Binding-site contacts:
Ligand atom C4 contacts residue ASN622 of chain 1.A at 4.3 Å.
Ligand atom C1 contacts residue ASN622 of chain 1.A at 1.5 Å.
Ligand atom C7 contacts residue ASP620 of chain 1.A at 4.5 Å.
Ligand atom C2 contacts residue ASN622 of chain 1.A at 2.5 Å.
Ligand atom C8 contacts residue ASN622 of chain 1.A at 4.4 Å.
Ligand atom C8 contacts residue ASP620 of chain 1.A at 3.1 Å.
Ligand atom N2 contacts residue ASN622 of chain 1.A at 3.0 Å (h-bond).
Ligand atom O7 contacts residue ASP625 of chain 1.A at 4.1 Å.
Ligand atom C5 contacts residue ASN622 of chain 1.A at 3.8 Å.
Ligand atom C7 contacts residue ASN622 of chain 1.A at 3.3 Å.
Ligand atom O5 contacts residue ASN622 of chain 1.A at 2.4 Å (h-bond).
Ligand atom O7 contacts residue ASN622 of chain 1.A at 3.3 Å (h-bond).
Ligand atom C8 contacts residue VAL621 of chain 1.A at 3.9 Å (hydrophobic).
Ligand atom C3 contacts residue ASN622 of chain 1.A at 3.9 Å.

Sequence of chain 1.A:
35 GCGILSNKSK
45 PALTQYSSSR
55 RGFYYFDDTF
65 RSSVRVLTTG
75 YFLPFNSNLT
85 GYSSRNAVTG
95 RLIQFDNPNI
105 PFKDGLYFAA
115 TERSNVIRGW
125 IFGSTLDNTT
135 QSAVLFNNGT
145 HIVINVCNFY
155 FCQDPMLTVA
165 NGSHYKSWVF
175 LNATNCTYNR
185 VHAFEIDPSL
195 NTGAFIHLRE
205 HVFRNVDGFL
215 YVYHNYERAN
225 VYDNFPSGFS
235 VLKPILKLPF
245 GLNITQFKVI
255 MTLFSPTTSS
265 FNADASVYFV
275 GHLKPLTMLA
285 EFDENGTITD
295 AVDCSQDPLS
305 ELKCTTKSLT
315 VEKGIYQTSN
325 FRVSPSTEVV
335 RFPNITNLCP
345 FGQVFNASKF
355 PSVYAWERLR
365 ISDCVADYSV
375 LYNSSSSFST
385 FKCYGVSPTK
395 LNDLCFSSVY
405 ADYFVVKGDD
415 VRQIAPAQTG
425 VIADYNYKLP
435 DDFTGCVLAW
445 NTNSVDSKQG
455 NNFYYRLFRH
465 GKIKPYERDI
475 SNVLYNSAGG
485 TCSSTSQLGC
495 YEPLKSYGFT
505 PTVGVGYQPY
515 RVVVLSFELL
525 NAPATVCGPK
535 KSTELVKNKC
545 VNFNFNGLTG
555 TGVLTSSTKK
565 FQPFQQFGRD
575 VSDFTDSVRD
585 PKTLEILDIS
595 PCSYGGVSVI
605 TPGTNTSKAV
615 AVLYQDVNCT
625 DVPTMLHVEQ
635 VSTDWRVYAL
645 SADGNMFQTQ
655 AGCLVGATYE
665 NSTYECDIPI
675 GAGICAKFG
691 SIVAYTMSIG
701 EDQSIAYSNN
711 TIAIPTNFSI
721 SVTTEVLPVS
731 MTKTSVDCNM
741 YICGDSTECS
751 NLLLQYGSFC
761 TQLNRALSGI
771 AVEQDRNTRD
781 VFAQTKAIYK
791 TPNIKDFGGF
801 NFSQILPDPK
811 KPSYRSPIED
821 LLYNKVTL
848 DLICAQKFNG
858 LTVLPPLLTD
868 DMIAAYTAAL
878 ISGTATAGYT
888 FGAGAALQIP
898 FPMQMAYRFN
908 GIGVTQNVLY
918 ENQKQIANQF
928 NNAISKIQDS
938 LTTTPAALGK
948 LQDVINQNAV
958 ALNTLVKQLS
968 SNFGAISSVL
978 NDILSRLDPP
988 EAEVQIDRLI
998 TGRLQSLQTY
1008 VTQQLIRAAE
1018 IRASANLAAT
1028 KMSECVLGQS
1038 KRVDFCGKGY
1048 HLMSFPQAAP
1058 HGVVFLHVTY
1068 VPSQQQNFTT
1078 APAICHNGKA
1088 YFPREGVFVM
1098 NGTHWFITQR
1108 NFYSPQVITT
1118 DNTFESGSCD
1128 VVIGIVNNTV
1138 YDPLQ

This small molecule binds to this protein.
Small molecule (SMILES): CC(=O)N[C@@H]1[C@@H](O)[C@H](O)[C@@H](CO)O[C@H]1O